Sequence of chain 1.A:
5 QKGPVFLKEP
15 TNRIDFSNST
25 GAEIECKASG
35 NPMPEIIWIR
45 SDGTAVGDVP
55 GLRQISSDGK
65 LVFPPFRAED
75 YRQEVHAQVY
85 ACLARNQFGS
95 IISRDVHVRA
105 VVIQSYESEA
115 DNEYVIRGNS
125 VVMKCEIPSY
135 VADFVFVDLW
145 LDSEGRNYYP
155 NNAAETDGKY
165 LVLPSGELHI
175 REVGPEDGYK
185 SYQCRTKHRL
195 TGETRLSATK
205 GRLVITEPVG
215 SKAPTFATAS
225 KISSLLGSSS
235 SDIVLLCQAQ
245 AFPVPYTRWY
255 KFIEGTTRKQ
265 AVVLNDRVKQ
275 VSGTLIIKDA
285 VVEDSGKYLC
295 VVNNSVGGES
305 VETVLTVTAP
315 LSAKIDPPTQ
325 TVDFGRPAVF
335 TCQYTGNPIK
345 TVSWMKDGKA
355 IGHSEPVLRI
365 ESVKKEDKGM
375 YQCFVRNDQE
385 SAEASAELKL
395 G

Binding-site contacts:
Ligand atom C6 contacts residue LYS344 of chain 1.A at 3.3 Å.
Ligand atom N2 contacts residue ASN297 of chain 1.B at 2.8 Å (h-bond).
Ligand atom C8 contacts residue ARG252 of chain 1.B at 4.5 Å.
Ligand atom O6 contacts residue GLU303 of chain 1.B at 4.1 Å.
Ligand atom C8 contacts residue ASN297 of chain 1.B at 4.4 Å.
Ligand atom O6 contacts residue GLY302 of chain 1.B at 4.1 Å.
Ligand atom O6 contacts residue SER304 of chain 1.B at 4.2 Å.
Ligand atom O5 contacts residue VAL295 of chain 1.B at 4.5 Å.
Ligand atom C1 contacts residue ASN297 of chain 1.B at 1.4 Å.
Ligand atom C4 contacts residue ASN297 of chain 1.B at 4.2 Å.
Ligand atom C8 contacts residue TYR250 of chain 1.B at 4.5 Å (hydrophobic).
Ligand atom C1 contacts residue VAL295 of chain 1.B at 4.4 Å (hydrophobic).
Ligand atom O6 contacts residue LYS344 of chain 1.A at 3.8 Å.
Ligand atom O7 contacts residue ASN297 of chain 1.B at 3.3 Å (h-bond).
Ligand atom O6 contacts residue ASN297 of chain 1.B at 3.9 Å.
Ligand atom C1 contacts residue ARG252 of chain 1.B at 4.2 Å.
Ligand atom O5 contacts residue ASN297 of chain 1.B at 2.4 Å (h-bond).
Ligand atom C5 contacts residue ASN297 of chain 1.B at 3.7 Å.
Ligand atom C2 contacts residue ASN297 of chain 1.B at 2.4 Å.
Ligand atom C7 contacts residue ASN297 of chain 1.B at 3.3 Å.
Ligand atom C6 contacts residue ASN297 of chain 1.B at 4.4 Å.
Ligand atom C3 contacts residue ASN297 of chain 1.B at 3.8 Å.
Ligand atom N2 contacts residue ARG252 of chain 1.B at 4.3 Å.

A small-molecule ligand and the protein it binds are described below.
Small molecule (SMILES): CC(=O)N[C@H]1[C@H](O[C@H]2[C@H](O)[C@@H](NC(C)=O)CO[C@@H]2CO)O[C@H](CO)[C@@H](O)[C@@H]1O

Sequence of chain 1.B:
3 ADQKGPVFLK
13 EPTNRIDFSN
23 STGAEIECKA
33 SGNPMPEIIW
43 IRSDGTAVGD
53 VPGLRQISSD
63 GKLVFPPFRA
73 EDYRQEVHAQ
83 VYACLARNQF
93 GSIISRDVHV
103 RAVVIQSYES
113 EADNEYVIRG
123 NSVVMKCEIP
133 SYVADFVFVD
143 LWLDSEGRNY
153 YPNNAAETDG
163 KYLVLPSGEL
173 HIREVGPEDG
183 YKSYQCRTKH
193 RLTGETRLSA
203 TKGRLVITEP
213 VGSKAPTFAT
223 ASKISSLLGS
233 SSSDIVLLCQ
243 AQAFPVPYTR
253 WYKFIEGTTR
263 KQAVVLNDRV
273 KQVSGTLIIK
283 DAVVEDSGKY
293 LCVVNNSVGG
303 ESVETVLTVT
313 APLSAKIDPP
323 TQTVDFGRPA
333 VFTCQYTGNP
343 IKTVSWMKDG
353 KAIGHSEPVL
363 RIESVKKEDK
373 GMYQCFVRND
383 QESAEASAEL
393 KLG